This small molecule binds to this protein.
Small molecule (SMILES): Nc1ncnc2c1ncn2[C@H]1C[C@H](O)[C@@H](COP(=O)(O)O)O1

Sequence of chain 1.AA:
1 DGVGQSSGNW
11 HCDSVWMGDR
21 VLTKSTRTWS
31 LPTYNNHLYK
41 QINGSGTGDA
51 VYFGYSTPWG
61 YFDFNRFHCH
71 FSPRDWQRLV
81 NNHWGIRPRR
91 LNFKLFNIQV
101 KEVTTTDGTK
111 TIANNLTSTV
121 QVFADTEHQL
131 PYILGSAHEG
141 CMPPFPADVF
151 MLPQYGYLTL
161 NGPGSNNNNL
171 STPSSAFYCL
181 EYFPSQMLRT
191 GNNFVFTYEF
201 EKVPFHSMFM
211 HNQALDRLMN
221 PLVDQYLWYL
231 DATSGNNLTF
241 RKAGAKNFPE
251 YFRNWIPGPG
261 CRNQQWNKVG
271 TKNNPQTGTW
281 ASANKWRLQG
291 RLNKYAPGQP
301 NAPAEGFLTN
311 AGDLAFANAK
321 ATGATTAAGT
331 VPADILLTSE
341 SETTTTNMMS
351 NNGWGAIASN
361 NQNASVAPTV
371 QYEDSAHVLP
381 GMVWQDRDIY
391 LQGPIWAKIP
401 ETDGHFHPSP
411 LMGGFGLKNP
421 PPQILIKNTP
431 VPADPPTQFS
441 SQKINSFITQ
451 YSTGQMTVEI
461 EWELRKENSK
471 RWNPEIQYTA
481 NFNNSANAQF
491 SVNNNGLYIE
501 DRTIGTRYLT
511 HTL

Binding-site contacts:
Ligand atom C6 contacts residue PRO204 of chain 1.AA at 4.3 Å (hydrophobic).
Ligand atom N6 contacts residue PRO204 of chain 1.AA at 4.4 Å.
Ligand atom C6 contacts residue SER409 of chain 1.AA at 3.8 Å.
Ligand atom N9 contacts residue PRO408 of chain 1.AA at 3.8 Å.
Ligand atom C2' contacts residue PRO408 of chain 1.AA at 4.3 Å (hydrophobic).
Ligand atom C8 contacts residue HIS407 of chain 1.AA at 3.4 Å.
Ligand atom C2 contacts residue GLY416 of chain 1.AA at 3.6 Å.
Ligand atom N9 contacts residue HIS407 of chain 1.AA at 4.4 Å.
Ligand atom C4 contacts residue PRO408 of chain 1.AA at 3.9 Å (hydrophobic).
Ligand atom N3 contacts residue PRO408 of chain 1.AA at 3.6 Å.
Ligand atom N6 contacts residue GLY414 of chain 1.AA at 4.4 Å.
Ligand atom O2P contacts residue HIS407 of chain 1.AA at 4.1 Å.
Ligand atom N1 contacts residue PRO408 of chain 1.AA at 3.8 Å.
Ligand atom N7 contacts residue HIS407 of chain 1.AA at 3.8 Å.
Ligand atom N7 contacts residue PRO204 of chain 1.AA at 4.2 Å.
Ligand atom C5 contacts residue SER409 of chain 1.AA at 3.7 Å.
Ligand atom C2 contacts residue PRO408 of chain 1.AA at 4.0 Å (hydrophobic).
Ligand atom N6 contacts residue SER409 of chain 1.AA at 3.3 Å (h-bond).
Ligand atom C8 contacts residue PRO408 of chain 1.AA at 4.4 Å (hydrophobic).
Ligand atom O1P contacts residue HIS405 of chain 1.HB at 3.9 Å.
Ligand atom C2' contacts residue HIS407 of chain 1.AA at 4.0 Å.
Ligand atom C8 contacts residue SER409 of chain 1.AA at 4.2 Å.
Ligand atom N7 contacts residue SER409 of chain 1.AA at 3.2 Å (h-bond).
Ligand atom C5 contacts residue PRO408 of chain 1.AA at 4.2 Å (hydrophobic).
Ligand atom N6 contacts residue PRO408 of chain 1.AA at 4.0 Å.
Ligand atom C6 contacts residue PRO408 of chain 1.AA at 3.8 Å (hydrophobic).
Ligand atom O2P contacts residue GLY404 of chain 1.HB at 4.2 Å.
Ligand atom C2 contacts residue ILE399 of chain 1.AA at 4.3 Å (hydrophobic).
Ligand atom C5 contacts residue PRO204 of chain 1.AA at 4.1 Å (hydrophobic).
Ligand atom C6 contacts residue GLY416 of chain 1.AA at 4.2 Å.
Ligand atom N1 contacts residue GLY416 of chain 1.AA at 3.1 Å (h-bond).
Ligand atom O2P contacts residue ASP403 of chain 1.HB at 3.9 Å.
Ligand atom N6 contacts residue GLY416 of chain 1.AA at 3.7 Å.
Ligand atom N6 contacts residue PHE415 of chain 1.AA at 4.4 Å.
Ligand atom C1' contacts residue PRO408 of chain 1.AA at 3.9 Å (hydrophobic).

Sequence of chain 1.HB:
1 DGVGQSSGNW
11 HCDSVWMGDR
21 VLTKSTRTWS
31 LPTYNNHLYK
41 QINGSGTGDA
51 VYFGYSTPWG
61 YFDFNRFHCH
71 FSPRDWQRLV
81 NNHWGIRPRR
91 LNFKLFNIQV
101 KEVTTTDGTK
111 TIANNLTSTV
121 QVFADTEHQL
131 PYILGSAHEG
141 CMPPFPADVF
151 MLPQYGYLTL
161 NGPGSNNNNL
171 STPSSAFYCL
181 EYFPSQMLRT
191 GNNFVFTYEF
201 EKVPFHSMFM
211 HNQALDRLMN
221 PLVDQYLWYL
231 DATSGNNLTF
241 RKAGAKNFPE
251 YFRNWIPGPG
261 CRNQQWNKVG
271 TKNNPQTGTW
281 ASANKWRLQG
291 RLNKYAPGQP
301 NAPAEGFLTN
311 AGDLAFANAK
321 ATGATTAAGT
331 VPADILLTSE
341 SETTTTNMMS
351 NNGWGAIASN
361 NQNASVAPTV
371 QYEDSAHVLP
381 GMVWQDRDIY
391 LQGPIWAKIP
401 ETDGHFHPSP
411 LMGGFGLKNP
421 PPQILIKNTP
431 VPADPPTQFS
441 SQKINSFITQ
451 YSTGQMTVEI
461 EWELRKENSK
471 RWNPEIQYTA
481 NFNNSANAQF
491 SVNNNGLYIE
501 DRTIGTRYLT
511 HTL